A protein and the small-molecule ligand that binds it are described below.
Small molecule (SMILES): CN1CN([C@@H]2O[C@H](CO[P](=O)(O)O[P](=O)(O)OP(=O)(O)O)[C@@H](O)[C@H]2O)c2nc(N)[nH]c(=O)c21

Binding-site contacts:
Ligand atom C8 contacts residue TRP25 of chain 1.A at 3.6 Å (hydrophobic).
Ligand atom N7 contacts residue TRP71 of chain 1.A at 3.4 Å.
Ligand atom N3 contacts residue TRP25 of chain 1.A at 3.7 Å.
Ligand atom N3 contacts residue TRP71 of chain 1.A at 3.5 Å.
Ligand atom N9 contacts residue TRP71 of chain 1.A at 3.6 Å.
Ligand atom N9 contacts residue TRP25 of chain 1.A at 3.6 Å.
Ligand atom O6 contacts residue TRP25 of chain 1.A at 3.7 Å.
Ligand atom O2B contacts residue LYS129 of chain 1.A at 2.7 Å (salt-bridge).
Ligand atom O6 contacts residue MET70 of chain 1.A at 3.1 Å.
Ligand atom C1' contacts residue TRP25 of chain 1.A at 3.5 Å (hydrophobic).
Ligand atom O2A contacts residue ASN122 of chain 1.A at 3.9 Å.
Ligand atom C2 contacts residue TRP71 of chain 1.A at 3.6 Å (hydrophobic).
Ligand atom N1 contacts residue TRP71 of chain 1.A at 3.3 Å.
Ligand atom C4 contacts residue TRP25 of chain 1.A at 3.5 Å (hydrophobic).
Ligand atom O3B contacts residue LYS129 of chain 1.A at 3.6 Å.
Ligand atom O1B contacts residue ARG124 of chain 1.A at 3.6 Å (salt-bridge).
Ligand atom C4 contacts residue TRP71 of chain 1.A at 3.4 Å (hydrophobic).
Ligand atom C6 contacts residue GLU72 of chain 1.A at 3.7 Å.
Ligand atom N7 contacts residue TRP25 of chain 1.A at 3.4 Å.
Ligand atom CM7 contacts residue TRP25 of chain 1.A at 3.6 Å (hydrophobic).
Ligand atom C8 contacts residue TRP71 of chain 1.A at 3.7 Å (hydrophobic).
Ligand atom O3A contacts residue ARG124 of chain 1.A at 3.5 Å (salt-bridge).
Ligand atom N1 contacts residue GLU72 of chain 1.A at 2.9 Å (salt-bridge).
Ligand atom C2 contacts residue TRP25 of chain 1.A at 3.7 Å (hydrophobic).
Ligand atom O6 contacts residue TRP71 of chain 1.A at 2.8 Å (h-bond).
Ligand atom C6 contacts residue TRP71 of chain 1.A at 3.3 Å (hydrophobic).
Ligand atom C5 contacts residue TRP71 of chain 1.A at 3.4 Å (hydrophobic).
Ligand atom PB contacts residue LYS129 of chain 1.A at 3.6 Å.
Ligand atom C2' contacts residue TRP71 of chain 1.A at 3.9 Å (hydrophobic).
Ligand atom C5 contacts residue TRP25 of chain 1.A at 3.5 Å (hydrophobic).
Ligand atom O4' contacts residue TRP25 of chain 1.A at 3.4 Å.
Ligand atom N2 contacts residue GLU72 of chain 1.A at 2.6 Å (salt-bridge).
Ligand atom CM7 contacts residue TRP133 of chain 1.A at 3.8 Å (hydrophobic).
Ligand atom O6 contacts residue GLU72 of chain 1.A at 3.5 Å (salt-bridge).
Ligand atom N1 contacts residue TRP25 of chain 1.A at 3.7 Å.
Ligand atom C2 contacts residue GLU72 of chain 1.A at 3.3 Å.
Ligand atom O3G contacts residue LYS129 of chain 1.A at 3.2 Å (salt-bridge).
Ligand atom CM7 contacts residue TRP71 of chain 1.A at 3.7 Å (hydrophobic).
Ligand atom O2A contacts residue ARG124 of chain 1.A at 3.6 Å (salt-bridge).
Ligand atom C6 contacts residue TRP25 of chain 1.A at 3.5 Å (hydrophobic).

Sequence of chain 1.A:
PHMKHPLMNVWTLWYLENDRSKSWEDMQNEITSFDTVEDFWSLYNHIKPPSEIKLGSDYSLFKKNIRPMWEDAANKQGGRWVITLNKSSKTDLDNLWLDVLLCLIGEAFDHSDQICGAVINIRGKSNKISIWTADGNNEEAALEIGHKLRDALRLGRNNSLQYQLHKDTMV